Sequence of chain 1.B:
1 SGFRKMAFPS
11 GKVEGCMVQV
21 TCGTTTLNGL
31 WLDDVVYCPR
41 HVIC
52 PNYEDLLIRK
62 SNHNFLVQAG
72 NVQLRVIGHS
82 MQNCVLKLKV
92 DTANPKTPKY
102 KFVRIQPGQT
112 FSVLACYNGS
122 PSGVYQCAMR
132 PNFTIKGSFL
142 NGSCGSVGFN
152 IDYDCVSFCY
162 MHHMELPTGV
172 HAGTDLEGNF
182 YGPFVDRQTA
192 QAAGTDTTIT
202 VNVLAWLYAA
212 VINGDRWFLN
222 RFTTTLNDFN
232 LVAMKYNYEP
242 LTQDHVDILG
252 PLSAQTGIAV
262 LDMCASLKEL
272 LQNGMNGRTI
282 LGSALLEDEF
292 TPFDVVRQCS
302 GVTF

The protein below binds the small molecule below.
Small molecule (SMILES): CN(C)c1ccc2cncc(NC(=O)Cc3cccc(Cl)c3)c2c1

Sequence of chain 1.A:
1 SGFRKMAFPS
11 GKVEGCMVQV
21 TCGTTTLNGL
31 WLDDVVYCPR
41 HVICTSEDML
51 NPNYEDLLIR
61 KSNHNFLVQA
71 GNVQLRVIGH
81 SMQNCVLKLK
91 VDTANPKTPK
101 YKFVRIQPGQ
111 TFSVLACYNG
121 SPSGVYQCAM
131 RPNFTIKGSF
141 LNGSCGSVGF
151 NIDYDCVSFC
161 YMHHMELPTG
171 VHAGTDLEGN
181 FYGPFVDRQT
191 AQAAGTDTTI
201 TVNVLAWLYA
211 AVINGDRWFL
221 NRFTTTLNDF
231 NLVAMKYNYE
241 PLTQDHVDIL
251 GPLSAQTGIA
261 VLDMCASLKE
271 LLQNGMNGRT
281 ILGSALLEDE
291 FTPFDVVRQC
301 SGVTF

Binding-site contacts:
Ligand atom C14 contacts residue ARG188 of chain 1.B at 3.8 Å.
Ligand atom C4 contacts residue GLU166 of chain 1.B at 3.4 Å.
Ligand atom C7 contacts residue HIS163 of chain 1.B at 3.2 Å.
Ligand atom C5 contacts residue ASN142 of chain 1.B at 4.0 Å.
Ligand atom CL contacts residue MET165 of chain 1.B at 3.8 Å.
Ligand atom C contacts residue ASN142 of chain 1.B at 3.6 Å.
Ligand atom C16 contacts residue MET165 of chain 1.B at 3.6 Å (hydrophobic).
Ligand atom O contacts residue GLU166 of chain 1.B at 3.0 Å (salt-bridge).
Ligand atom CL contacts residue HIS164 of chain 1.B at 3.8 Å.
Ligand atom C7 contacts residue MET165 of chain 1.B at 3.9 Å (hydrophobic).
Ligand atom C13 contacts residue GLN189 of chain 1.B at 4.0 Å.
Ligand atom C9 contacts residue MET165 of chain 1.B at 4.0 Å (hydrophobic).
Ligand atom C4 contacts residue LEU141 of chain 1.B at 3.7 Å (hydrophobic).
Ligand atom C4 contacts residue SER1 of chain 1.A at 4.0 Å.
Ligand atom N1 contacts residue PHE140 of chain 1.B at 3.8 Å.
Ligand atom C7 contacts residue CYS145 of chain 1.B at 4.0 Å (hydrophobic).
Ligand atom CL contacts residue ASP187 of chain 1.B at 3.5 Å.
Ligand atom N1 contacts residue HIS172 of chain 1.B at 4.0 Å.
Ligand atom C4 contacts residue PHE140 of chain 1.B at 3.6 Å (hydrophobic).
Ligand atom C15 contacts residue HIS164 of chain 1.B at 4.0 Å.
Ligand atom C6 contacts residue SER144 of chain 1.B at 3.9 Å.
Ligand atom C15 contacts residue MET165 of chain 1.B at 3.7 Å (hydrophobic).
Ligand atom C4 contacts residue ASN142 of chain 1.B at 3.7 Å.
Ligand atom C5 contacts residue GLU166 of chain 1.B at 3.7 Å.
Ligand atom N1 contacts residue GLU166 of chain 1.B at 3.8 Å.
Ligand atom C7 contacts residue GLU166 of chain 1.B at 3.7 Å.
Ligand atom N1 contacts residue SER144 of chain 1.B at 3.5 Å (h-bond).
Ligand atom N1 contacts residue HIS163 of chain 1.B at 2.7 Å (h-bond).
Ligand atom C16 contacts residue HIS164 of chain 1.B at 3.4 Å.
Ligand atom N2 contacts residue CYS145 of chain 1.B at 3.8 Å.
Ligand atom CL contacts residue HIS41 of chain 1.B at 3.4 Å.
Ligand atom C5 contacts residue LEU141 of chain 1.B at 3.8 Å (hydrophobic).
Ligand atom C6 contacts residue LEU141 of chain 1.B at 3.7 Å (hydrophobic).
Ligand atom O contacts residue MET165 of chain 1.B at 3.3 Å.
Ligand atom C5 contacts residue PHE140 of chain 1.B at 3.9 Å (hydrophobic).
Ligand atom C6 contacts residue HIS163 of chain 1.B at 3.9 Å.
Ligand atom C3 contacts residue ASN142 of chain 1.B at 3.8 Å.
Ligand atom C16 contacts residue HIS41 of chain 1.B at 3.9 Å.
Ligand atom C6 contacts residue PHE140 of chain 1.B at 3.4 Å (hydrophobic).
Ligand atom C6 contacts residue GLU166 of chain 1.B at 3.5 Å.